Sequence of chain 1.B:
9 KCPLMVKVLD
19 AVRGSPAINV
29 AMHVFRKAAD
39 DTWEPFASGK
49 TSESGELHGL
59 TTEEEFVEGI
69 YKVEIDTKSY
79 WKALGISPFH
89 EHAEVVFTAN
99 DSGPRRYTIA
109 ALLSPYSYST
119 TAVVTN

Binding-site contacts:
Ligand atom C6 contacts residue ALA45 of chain 1.B at 3.9 Å (hydrophobic).
Ligand atom C24 contacts residue GLU72 of chain 1.B at 3.5 Å.
Ligand atom O44 contacts residue TRP41 of chain 1.B at 3.0 Å (h-bond).
Ligand atom C49 contacts residue PRO43 of chain 1.B at 3.7 Å (hydrophobic).
Ligand atom C6 contacts residue SER46 of chain 1.B at 3.9 Å.
Ligand atom C46 contacts residue PRO43 of chain 1.B at 3.7 Å (hydrophobic).
Ligand atom O47 contacts residue GLU42 of chain 1.B at 4.0 Å.
Ligand atom C38 contacts residue PRO43 of chain 1.B at 3.6 Å (hydrophobic).
Ligand atom O1 contacts residue PHE44 of chain 1.B at 3.7 Å.
Ligand atom C4 contacts residue HIS31 of chain 1.B at 3.2 Å.
Ligand atom C3 contacts residue ALA45 of chain 1.B at 3.8 Å (hydrophobic).
Ligand atom O1 contacts residue ALA45 of chain 1.B at 3.1 Å (h-bond).
Ligand atom O01 contacts residue PHE33 of chain 1.B at 3.6 Å.
Ligand atom O7 contacts residue ALA45 of chain 1.B at 3.5 Å (h-bond).
Ligand atom O7 contacts residue SER46 of chain 1.B at 3.9 Å.
Ligand atom O1 contacts residue HIS31 of chain 1.B at 3.7 Å.
Ligand atom C39 contacts residue PRO43 of chain 1.B at 3.6 Å (hydrophobic).
Ligand atom C6 contacts residue PRO43 of chain 1.B at 4.0 Å (hydrophobic).
Ligand atom C43 contacts residue TRP41 of chain 1.B at 3.7 Å (hydrophobic).
Ligand atom C4 contacts residue PHE33 of chain 1.B at 3.5 Å (hydrophobic).
Ligand atom C14 contacts residue HIS31 of chain 1.B at 3.1 Å.
Ligand atom O01 contacts residue HIS31 of chain 1.B at 3.5 Å.
Ligand atom C3 contacts residue PRO43 of chain 1.B at 3.8 Å (hydrophobic).
Ligand atom O1 contacts residue VAL32 of chain 1.B at 3.0 Å (h-bond).
Ligand atom O1 contacts residue PHE33 of chain 1.B at 3.8 Å.
Ligand atom C41 contacts residue PHE33 of chain 1.B at 3.8 Å (hydrophobic).
Ligand atom C15 contacts residue HIS31 of chain 1.B at 3.5 Å.
Ligand atom C12 contacts residue HIS31 of chain 1.B at 3.5 Å.
Ligand atom C43 contacts residue PRO43 of chain 1.B at 3.9 Å (hydrophobic).
Ligand atom C6 contacts residue HIS31 of chain 1.B at 4.0 Å.
Ligand atom O47 contacts residue TRP41 of chain 1.B at 3.2 Å (h-bond).
Ligand atom O1 contacts residue PRO43 of chain 1.B at 3.6 Å.
Ligand atom O02 contacts residue GLU72 of chain 1.B at 2.7 Å (salt-bridge).
Ligand atom C3 contacts residue HIS31 of chain 1.B at 3.7 Å.
Ligand atom C9 contacts residue HIS31 of chain 1.B at 3.9 Å.
Ligand atom O10 contacts residue SER46 of chain 1.B at 3.9 Å.
Ligand atom C41 contacts residue PRO43 of chain 1.B at 3.8 Å (hydrophobic).
Ligand atom O7 contacts residue PRO43 of chain 1.B at 4.0 Å.
Ligand atom C46 contacts residue TRP41 of chain 1.B at 3.8 Å (hydrophobic).
Ligand atom C21 contacts residue GLU72 of chain 1.B at 3.4 Å.

A small-molecule ligand and the protein it binds are described below.
Small molecule (SMILES): O=C(O[C@@H]1Cc2c(O)cc(O)cc2O[C@@H]1c1cc(O)c(O)c(O)c1)c1cc(O)c(O)c(O)c1